This small molecule binds to this protein.
Small molecule (SMILES): CC(=O)N[C@@H]1[C@@H](O)[C@H](O)[C@@H](CO)O[C@H]1O

Binding-site contacts:
Ligand atom O6 contacts residue SER17 of chain 1.F at 3.6 Å.
Ligand atom C4 contacts residue ASN58 of chain 1.E at 4.2 Å.
Ligand atom C6 contacts residue GLU57 of chain 1.E at 3.7 Å.
Ligand atom O5 contacts residue GLY16 of chain 1.F at 4.3 Å.
Ligand atom C6 contacts residue PHE8 of chain 1.F at 4.3 Å (hydrophobic).
Ligand atom O5 contacts residue ASN58 of chain 1.E at 2.5 Å (h-bond).
Ligand atom O6 contacts residue PHE8 of chain 1.F at 3.2 Å.
Ligand atom C3 contacts residue ASN58 of chain 1.E at 3.8 Å.
Ligand atom C2 contacts residue ASN58 of chain 1.E at 2.4 Å.
Ligand atom C1 contacts residue ASN58 of chain 1.E at 1.4 Å.
Ligand atom C5 contacts residue GLY16 of chain 1.F at 4.3 Å.
Ligand atom C7 contacts residue ASN58 of chain 1.E at 3.3 Å.
Ligand atom C1 contacts residue GLY16 of chain 1.F at 4.3 Å.
Ligand atom C8 contacts residue ASN58 of chain 1.E at 3.4 Å.
Ligand atom O5 contacts residue GLU57 of chain 1.E at 4.4 Å.
Ligand atom C5 contacts residue ASN58 of chain 1.E at 3.7 Å.
Ligand atom C6 contacts residue SER17 of chain 1.F at 4.2 Å.
Ligand atom N2 contacts residue ASN58 of chain 1.E at 2.8 Å (h-bond).
Ligand atom O7 contacts residue ASN58 of chain 1.E at 4.2 Å.

Sequence of chain 1.E:
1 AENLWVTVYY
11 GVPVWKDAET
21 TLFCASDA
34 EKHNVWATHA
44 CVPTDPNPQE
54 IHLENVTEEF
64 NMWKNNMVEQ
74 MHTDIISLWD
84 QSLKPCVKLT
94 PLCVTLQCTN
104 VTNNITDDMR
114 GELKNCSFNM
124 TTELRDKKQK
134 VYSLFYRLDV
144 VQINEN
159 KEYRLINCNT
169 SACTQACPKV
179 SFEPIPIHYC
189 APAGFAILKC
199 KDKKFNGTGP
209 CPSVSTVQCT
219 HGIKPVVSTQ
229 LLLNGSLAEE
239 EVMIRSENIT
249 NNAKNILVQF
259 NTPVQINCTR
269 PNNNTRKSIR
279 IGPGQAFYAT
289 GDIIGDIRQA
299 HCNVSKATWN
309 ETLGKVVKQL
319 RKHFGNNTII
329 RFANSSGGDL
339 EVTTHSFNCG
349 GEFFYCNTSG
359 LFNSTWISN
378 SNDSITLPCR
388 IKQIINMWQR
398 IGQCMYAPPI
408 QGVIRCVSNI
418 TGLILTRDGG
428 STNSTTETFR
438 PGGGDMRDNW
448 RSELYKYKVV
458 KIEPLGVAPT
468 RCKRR

Sequence of chain 1.F:
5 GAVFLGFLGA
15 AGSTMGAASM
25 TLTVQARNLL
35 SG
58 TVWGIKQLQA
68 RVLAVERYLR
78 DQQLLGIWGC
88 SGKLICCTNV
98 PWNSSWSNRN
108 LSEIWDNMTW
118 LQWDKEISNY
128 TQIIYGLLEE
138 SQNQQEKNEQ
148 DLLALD